Sequence of chain 1.B:
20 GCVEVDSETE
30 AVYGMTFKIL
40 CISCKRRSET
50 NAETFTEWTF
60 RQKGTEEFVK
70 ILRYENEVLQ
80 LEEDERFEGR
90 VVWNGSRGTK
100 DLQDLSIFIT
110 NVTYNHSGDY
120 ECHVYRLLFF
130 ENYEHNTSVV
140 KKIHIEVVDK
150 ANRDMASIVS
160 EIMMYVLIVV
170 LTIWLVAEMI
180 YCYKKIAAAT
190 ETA

A small-molecule ligand and the protein it binds are described below.
Small molecule (SMILES): CC(=O)N[C@H]1[C@H](O[C@H]2[C@H](O)[C@@H](NC(C)=O)CO[C@@H]2CO)O[C@H](CO)[C@@H](O)[C@@H]1O

Binding-site contacts:
Ligand atom C7 contacts residue GLU56 of chain 1.B at 4.0 Å.
Ligand atom C6 contacts residue TYR124 of chain 1.B at 4.2 Å (hydrophobic).
Ligand atom C4 contacts residue ASN135 of chain 1.B at 4.4 Å.
Ligand atom N2 contacts residue ASN135 of chain 1.B at 2.9 Å (h-bond).
Ligand atom C3 contacts residue ASN135 of chain 1.B at 3.9 Å.
Ligand atom C7 contacts residue ASN135 of chain 1.B at 3.5 Å.
Ligand atom O7 contacts residue PHE54 of chain 1.B at 4.1 Å.
Ligand atom C2 contacts residue ASN135 of chain 1.B at 2.5 Å.
Ligand atom O7 contacts residue ARG72 of chain 1.B at 3.7 Å.
Ligand atom C8 contacts residue TYR124 of chain 1.B at 3.8 Å (hydrophobic).
Ligand atom O7 contacts residue GLU56 of chain 1.B at 3.9 Å.
Ligand atom C8 contacts residue LEU126 of chain 1.B at 4.3 Å (hydrophobic).
Ligand atom C8 contacts residue GLU56 of chain 1.B at 3.2 Å.
Ligand atom O7 contacts residue ASN135 of chain 1.B at 3.8 Å.
Ligand atom O5 contacts residue ASN135 of chain 1.B at 2.6 Å (h-bond).
Ligand atom C5 contacts residue ASN135 of chain 1.B at 3.9 Å.
Ligand atom C1 contacts residue ASN135 of chain 1.B at 1.5 Å.